Sequence of chain 2.A:
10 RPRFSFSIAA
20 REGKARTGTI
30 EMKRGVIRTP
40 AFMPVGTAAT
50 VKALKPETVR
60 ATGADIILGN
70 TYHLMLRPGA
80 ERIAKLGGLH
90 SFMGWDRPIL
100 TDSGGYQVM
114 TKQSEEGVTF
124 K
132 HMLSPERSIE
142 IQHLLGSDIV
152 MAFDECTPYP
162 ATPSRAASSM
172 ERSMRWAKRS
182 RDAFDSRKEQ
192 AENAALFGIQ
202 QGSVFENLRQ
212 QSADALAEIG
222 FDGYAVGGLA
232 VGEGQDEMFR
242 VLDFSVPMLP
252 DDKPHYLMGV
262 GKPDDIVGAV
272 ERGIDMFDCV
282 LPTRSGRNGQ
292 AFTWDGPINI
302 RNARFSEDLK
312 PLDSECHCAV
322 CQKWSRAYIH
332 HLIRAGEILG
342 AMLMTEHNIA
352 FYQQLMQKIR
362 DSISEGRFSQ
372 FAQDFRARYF

This protein binds this small molecule.
Small molecule (SMILES): Nc1nc2c(CCc3ccccc3)c3nc[nH]c3cc2c(=O)[nH]1

Binding-site contacts:
Ligand atom C9 contacts residue MET259 of chain 2.A at 3.5 Å (hydrophobic).
Ligand atom C2 contacts residue CYS157 of chain 2.A at 3.7 Å (hydrophobic).
Ligand atom N13 contacts residue GLY260 of chain 2.A at 3.7 Å.
Ligand atom N8 contacts residue ASP155 of chain 2.A at 2.8 Å (salt-bridge).
Ligand atom C7 contacts residue CYS157 of chain 2.A at 3.7 Å (hydrophobic).
Ligand atom N10 contacts residue ASP101 of chain 2.A at 2.9 Å (salt-bridge).
Ligand atom N11 contacts residue ALA231 of chain 2.A at 3.3 Å (h-bond).
Ligand atom N23 contacts residue MET259 of chain 2.A at 3.6 Å.
Ligand atom N23 contacts residue ASP101 of chain 2.A at 2.8 Å (salt-bridge).
Ligand atom C6 contacts residue TYR105 of chain 2.A at 3.4 Å (hydrophobic).
Ligand atom C9 contacts residue ASP155 of chain 2.A at 3.6 Å.
Ligand atom N11 contacts residue TYR105 of chain 2.A at 3.4 Å (h-bond).
Ligand atom C16 contacts residue ASP101 of chain 2.A at 3.4 Å.
Ligand atom C5 contacts residue TYR105 of chain 2.A at 3.6 Å (hydrophobic).
Ligand atom N10 contacts residue MET259 of chain 2.A at 3.5 Å.
Ligand atom N13 contacts residue TYR105 of chain 2.A at 3.5 Å.
Ligand atom C21 contacts residue TYR257 of chain 2.A at 3.4 Å (hydrophobic).
Ligand atom C12 contacts residue GLY260 of chain 2.A at 3.7 Å.
Ligand atom C3 contacts residue TYR105 of chain 2.A at 3.4 Å (hydrophobic).
Ligand atom C14 contacts residue TYR105 of chain 2.A at 3.7 Å (hydrophobic).
Ligand atom C15 contacts residue ASP101 of chain 2.A at 3.5 Å.
Ligand atom C1 contacts residue LEU230 of chain 2.A at 3.6 Å (hydrophobic).
Ligand atom O22 contacts residue GLY229 of chain 2.A at 2.7 Å (h-bond).
Ligand atom C4 contacts residue TYR105 of chain 2.A at 3.5 Å (hydrophobic).
Ligand atom C12 contacts residue ALA231 of chain 2.A at 3.5 Å (hydrophobic).
Ligand atom O22 contacts residue GLN202 of chain 2.A at 3.2 Å (h-bond).
Ligand atom C7 contacts residue ASP155 of chain 2.A at 3.7 Å.
Ligand atom C2 contacts residue TYR105 of chain 2.A at 3.4 Å (hydrophobic).
Ligand atom N10 contacts residue TYR105 of chain 2.A at 3.6 Å.
Ligand atom N8 contacts residue MET259 of chain 2.A at 3.6 Å.
Ligand atom C1 contacts residue TYR105 of chain 2.A at 3.3 Å (hydrophobic).
Ligand atom C20 contacts residue ASP101 of chain 2.A at 3.6 Å.
Ligand atom N23 contacts residue ILE200 of chain 2.A at 3.6 Å.
Ligand atom N11 contacts residue LEU230 of chain 2.A at 2.9 Å (h-bond).
Ligand atom C14 contacts residue ASP101 of chain 2.A at 3.2 Å.
Ligand atom C9 contacts residue ASP101 of chain 2.A at 3.6 Å.
Ligand atom N23 contacts residue ASP155 of chain 2.A at 3.0 Å (salt-bridge).
Ligand atom O22 contacts residue GLY228 of chain 2.A at 3.2 Å.
Ligand atom O22 contacts residue CYS157 of chain 2.A at 3.3 Å (h-bond).
Ligand atom C12 contacts residue TYR105 of chain 2.A at 3.3 Å (hydrophobic).